Binding-site contacts:
Ligand atom O12 contacts residue HIS220 of chain 1.B at 2.7 Å (h-bond).
Ligand atom O28 contacts residue ARG90 of chain 1.B at 3.2 Å (salt-bridge).
Ligand atom C20 contacts residue LEU87 of chain 1.B at 3.9 Å (hydrophobic).
Ligand atom N17 contacts residue PHE100 of chain 1.B at 3.6 Å.
Ligand atom C22 contacts residue LEU45 of chain 1.B at 3.8 Å (hydrophobic).
Ligand atom C14 contacts residue MET117 of chain 1.B at 3.9 Å (hydrophobic).
Ligand atom C22 contacts residue GLU49 of chain 1.B at 3.0 Å.
Ligand atom C1 contacts residue HIS220 of chain 1.B at 3.2 Å.
Ligand atom C6 contacts residue MET39 of chain 1.B at 4.0 Å (hydrophobic).
Ligand atom O28 contacts residue LEU83 of chain 1.B at 3.9 Å.
Ligand atom C5 contacts residue LEU221 of chain 1.B at 3.8 Å (hydrophobic).
Ligand atom C13 contacts residue ILE120 of chain 1.B at 3.6 Å (hydrophobic).
Ligand atom C18 contacts residue PHE100 of chain 1.B at 4.1 Å (hydrophobic).
Ligand atom C21 contacts residue LEU83 of chain 1.B at 4.2 Å (hydrophobic).
Ligand atom O12 contacts residue MET224 of chain 1.B at 4.0 Å.
Ligand atom C6 contacts residue MET117 of chain 1.B at 4.1 Å (hydrophobic).
Ligand atom C23 contacts residue LEU42 of chain 1.B at 3.3 Å (hydrophobic).
Ligand atom O12 contacts residue LEU221 of chain 1.B at 3.2 Å.
Ligand atom C19 contacts residue LEU87 of chain 1.B at 4.1 Å (hydrophobic).
Ligand atom C5 contacts residue MET39 of chain 1.B at 4.0 Å (hydrophobic).
Ligand atom C20 contacts residue LEU83 of chain 1.B at 3.7 Å (hydrophobic).
Ligand atom C13 contacts residue MET117 of chain 1.B at 4.1 Å (hydrophobic).
Ligand atom C19 contacts residue PHE100 of chain 1.B at 3.9 Å (hydrophobic).
Ligand atom C6 contacts residue HIS220 of chain 1.B at 3.4 Å.
Ligand atom C23 contacts residue ALA46 of chain 1.B at 3.6 Å (hydrophobic).
Ligand atom C14 contacts residue ILE120 of chain 1.B at 3.6 Å (hydrophobic).
Ligand atom C14 contacts residue LEU124 of chain 1.B at 3.8 Å (hydrophobic).
Ligand atom C1 contacts residue MET117 of chain 1.B at 3.8 Å (hydrophobic).
Ligand atom N17 contacts residue MET117 of chain 1.B at 4.1 Å.
Ligand atom C6 contacts residue LEU221 of chain 1.B at 4.1 Å (hydrophobic).
Ligand atom C2 contacts residue MET117 of chain 1.B at 4.2 Å (hydrophobic).
Ligand atom O28 contacts residue GLU49 of chain 1.B at 2.6 Å (salt-bridge).
Ligand atom O12 contacts residue MET39 of chain 1.B at 3.3 Å.
Ligand atom C21 contacts residue GLU49 of chain 1.B at 3.2 Å.
Ligand atom C22 contacts residue LEU42 of chain 1.B at 4.1 Å (hydrophobic).
Ligand atom N17 contacts residue PHE121 of chain 1.B at 3.5 Å.
Ligand atom N17 contacts residue LEU124 of chain 1.B at 3.3 Å.
Ligand atom N17 contacts residue ILE120 of chain 1.B at 4.1 Å.
Ligand atom C11 contacts residue LEU42 of chain 1.B at 3.8 Å (hydrophobic).
Ligand atom C22 contacts residue ALA46 of chain 1.B at 4.0 Å (hydrophobic).

Sequence of chain 1.B:
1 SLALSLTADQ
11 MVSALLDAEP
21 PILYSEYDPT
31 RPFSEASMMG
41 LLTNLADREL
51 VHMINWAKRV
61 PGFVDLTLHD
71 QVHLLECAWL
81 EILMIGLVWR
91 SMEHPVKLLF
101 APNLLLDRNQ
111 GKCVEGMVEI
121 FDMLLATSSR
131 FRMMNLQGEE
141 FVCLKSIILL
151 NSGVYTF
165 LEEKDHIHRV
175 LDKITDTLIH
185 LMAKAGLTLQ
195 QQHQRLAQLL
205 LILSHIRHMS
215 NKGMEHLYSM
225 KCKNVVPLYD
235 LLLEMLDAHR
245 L

The small molecule below binds the protein below.
Small molecule (SMILES): N#CCc1cc(O)cc2cc(-c3ccc(O)cc3)oc12